A protein and the small-molecule ligand that binds it are described below.
Small molecule (SMILES): CCCCCC(=O)O

Binding-site contacts:
Ligand atom CD contacts residue PRO40 of chain 1.A at 4.2 Å (hydrophobic).
Ligand atom C contacts residue LEU34 of chain 1.A at 4.1 Å (hydrophobic).
Ligand atom OXT contacts residue PHE73 of chain 1.A at 4.2 Å.
Ligand atom CB contacts residue LEU205 of chain 1.A at 4.3 Å (hydrophobic).
Ligand atom C contacts residue LEU32 of chain 1.A at 4.3 Å (hydrophobic).
Ligand atom O contacts residue LEU205 of chain 1.A at 4.5 Å.
Ligand atom C contacts residue TYR43 of chain 1.A at 4.4 Å (hydrophobic).
Ligand atom OXT contacts residue LEU34 of chain 1.A at 3.8 Å.
Ligand atom C6 contacts residue MET209 of chain 1.A at 4.0 Å (hydrophobic).
Ligand atom CA contacts residue TYR43 of chain 1.A at 4.4 Å (hydrophobic).
Ligand atom CG contacts residue ILE216 of chain 1.A at 4.0 Å (hydrophobic).
Ligand atom CA contacts residue LEU34 of chain 1.A at 3.6 Å (hydrophobic).
Ligand atom CA contacts residue LEU218 of chain 1.A at 4.5 Å (hydrophobic).
Ligand atom OXT contacts residue LEU32 of chain 1.A at 3.1 Å (h-bond).
Ligand atom OXT contacts residue TYR43 of chain 1.A at 4.2 Å.
Ligand atom CG contacts residue PRO40 of chain 1.A at 4.4 Å (hydrophobic).

Sequence of chain 1.A:
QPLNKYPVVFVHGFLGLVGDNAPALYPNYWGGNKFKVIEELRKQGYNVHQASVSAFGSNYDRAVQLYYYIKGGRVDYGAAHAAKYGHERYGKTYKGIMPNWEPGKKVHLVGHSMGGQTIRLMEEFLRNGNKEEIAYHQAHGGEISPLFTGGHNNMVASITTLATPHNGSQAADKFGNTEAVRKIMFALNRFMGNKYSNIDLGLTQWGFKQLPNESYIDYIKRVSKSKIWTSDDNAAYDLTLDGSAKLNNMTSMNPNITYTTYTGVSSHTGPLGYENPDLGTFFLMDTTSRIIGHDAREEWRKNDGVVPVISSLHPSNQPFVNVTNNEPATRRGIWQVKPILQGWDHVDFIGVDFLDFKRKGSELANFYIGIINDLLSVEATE